Sequence of chain 1.A:
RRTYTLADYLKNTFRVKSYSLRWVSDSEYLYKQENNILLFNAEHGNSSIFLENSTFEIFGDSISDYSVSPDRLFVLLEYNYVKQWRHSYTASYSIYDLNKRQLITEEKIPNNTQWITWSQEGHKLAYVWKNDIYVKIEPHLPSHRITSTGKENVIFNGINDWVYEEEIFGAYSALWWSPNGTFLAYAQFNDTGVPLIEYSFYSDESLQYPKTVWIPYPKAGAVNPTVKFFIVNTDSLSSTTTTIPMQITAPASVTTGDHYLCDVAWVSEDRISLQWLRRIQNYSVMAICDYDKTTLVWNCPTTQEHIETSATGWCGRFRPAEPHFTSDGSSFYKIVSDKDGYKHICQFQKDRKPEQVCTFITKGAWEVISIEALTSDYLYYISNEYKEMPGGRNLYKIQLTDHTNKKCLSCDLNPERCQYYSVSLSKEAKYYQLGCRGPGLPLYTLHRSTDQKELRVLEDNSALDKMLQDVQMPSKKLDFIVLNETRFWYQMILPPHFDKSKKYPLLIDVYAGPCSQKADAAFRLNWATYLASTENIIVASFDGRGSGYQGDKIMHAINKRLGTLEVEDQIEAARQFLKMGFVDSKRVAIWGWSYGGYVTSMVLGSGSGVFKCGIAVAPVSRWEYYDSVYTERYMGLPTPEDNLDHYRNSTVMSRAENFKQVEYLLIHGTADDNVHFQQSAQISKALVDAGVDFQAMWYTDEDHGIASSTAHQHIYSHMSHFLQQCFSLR

Binding-site contacts:
Ligand atom C3 contacts residue GLU34 of chain 1.A at 3.7 Å.
Ligand atom O5 contacts residue ASN53 of chain 1.A at 2.4 Å (h-bond).
Ligand atom C1 contacts residue ASN36 of chain 1.A at 4.0 Å.
Ligand atom N2 contacts residue ASN36 of chain 1.A at 3.7 Å.
Ligand atom O4 contacts residue GLU34 of chain 1.A at 3.8 Å.
Ligand atom C7 contacts residue ASN36 of chain 1.A at 4.3 Å.
Ligand atom O3 contacts residue GLU34 of chain 1.A at 4.0 Å.
Ligand atom C5 contacts residue ASN53 of chain 1.A at 2.9 Å.
Ligand atom C4 contacts residue ASN53 of chain 1.A at 3.8 Å.
Ligand atom C2 contacts residue ASN36 of chain 1.A at 4.4 Å.
Ligand atom C6 contacts residue GLU34 of chain 1.A at 4.4 Å.
Ligand atom C5 contacts residue GLU34 of chain 1.A at 4.0 Å.
Ligand atom C1 contacts residue ASN53 of chain 1.A at 1.4 Å.
Ligand atom C8 contacts residue ASN36 of chain 1.A at 4.2 Å.
Ligand atom C6 contacts residue ASN53 of chain 1.A at 3.5 Å.
Ligand atom C2 contacts residue ASN53 of chain 1.A at 2.5 Å.
Ligand atom C3 contacts residue ASN53 of chain 1.A at 3.5 Å.
Ligand atom C8 contacts residue GLU34 of chain 1.A at 3.7 Å.
Ligand atom N2 contacts residue ASN53 of chain 1.A at 2.6 Å (h-bond).
Ligand atom O7 contacts residue GLU34 of chain 1.A at 3.4 Å (salt-bridge).
Ligand atom O6 contacts residue GLU34 of chain 1.A at 3.7 Å.
Ligand atom C7 contacts residue ASN53 of chain 1.A at 3.9 Å.
Ligand atom C7 contacts residue GLU34 of chain 1.A at 3.7 Å.
Ligand atom O6 contacts residue ASN53 of chain 1.A at 2.7 Å (h-bond).
Ligand atom C4 contacts residue GLU34 of chain 1.A at 4.3 Å.
Ligand atom O6 contacts residue ASN35 of chain 1.A at 4.4 Å.

This protein binds this small molecule.
Small molecule (SMILES): CC(=O)N[C@@H]1[C@@H](O)[C@H](O)[C@@H](CO)O[C@H]1O